Binding-site contacts:
Ligand atom O2P1 contacts residue ARG337 of chain 1.A at 3.1 Å (salt-bridge).
Ligand atom O3'1 contacts residue PRO479 of chain 1.B at 3.8 Å.
Ligand atom O1P1 contacts residue GLN581 of chain 1.B at 3.3 Å (h-bond).
Ligand atom C21 contacts residue VAL480 of chain 1.B at 3.2 Å (hydrophobic).
Ligand atom N3 contacts residue ARG337 of chain 1.A at 3.8 Å.
Ligand atom C2' contacts residue HIS579 of chain 1.B at 3.6 Å.
Ligand atom N7 contacts residue THR484 of chain 1.B at 3.7 Å.
Ligand atom O1P1 contacts residue SER582 of chain 1.B at 3.0 Å (h-bond).
Ligand atom C4' contacts residue PHE568 of chain 1.B at 3.8 Å (hydrophobic).
Ligand atom C2 contacts residue VAL457 of chain 1.A at 3.6 Å (hydrophobic).
Ligand atom N11 contacts residue VAL480 of chain 1.B at 3.5 Å (h-bond).
Ligand atom C2 contacts residue ARG337 of chain 1.A at 3.8 Å.
Ligand atom O3' contacts residue ASN580 of chain 1.B at 3.4 Å (h-bond).
Ligand atom C1' contacts residue HIS579 of chain 1.B at 3.5 Å.
Ligand atom N6 contacts residue ARG462 of chain 1.A at 2.9 Å (salt-bridge).
Ligand atom N3 contacts residue VAL457 of chain 1.A at 3.4 Å.
Ligand atom N71 contacts residue SER582 of chain 1.B at 3.6 Å.
Ligand atom O2' contacts residue HIS579 of chain 1.B at 2.8 Å (h-bond).
Ligand atom N61 contacts residue PHE508 of chain 1.B at 3.3 Å.
Ligand atom C2' contacts residue ARG337 of chain 1.A at 3.6 Å.
Ligand atom C2'1 contacts residue PRO479 of chain 1.B at 3.2 Å (hydrophobic).
Ligand atom N3 contacts residue HIS579 of chain 1.B at 3.7 Å.
Ligand atom O2P contacts residue VAL487 of chain 1.B at 3.8 Å.
Ligand atom N11 contacts residue VAL506 of chain 1.B at 3.0 Å (h-bond).
Ligand atom N31 contacts residue VAL480 of chain 1.B at 3.5 Å (h-bond).
Ligand atom O1P1 contacts residue ASN580 of chain 1.B at 3.2 Å.
Ligand atom O2'1 contacts residue PRO479 of chain 1.B at 2.5 Å (h-bond).
Ligand atom C81 contacts residue SER582 of chain 1.B at 3.3 Å.
Ligand atom O1P contacts residue PRO566 of chain 1.B at 3.4 Å.
Ligand atom O2P contacts residue ALA481 of chain 1.B at 3.1 Å (h-bond).
Ligand atom O2' contacts residue ASN580 of chain 1.B at 3.0 Å (h-bond).
Ligand atom O1P contacts residue VAL486 of chain 1.B at 3.3 Å.
Ligand atom O4' contacts residue PHE568 of chain 1.B at 3.2 Å.
Ligand atom C21 contacts residue VAL506 of chain 1.B at 3.5 Å (hydrophobic).
Ligand atom N71 contacts residue LEU539 of chain 1.B at 3.8 Å.
Ligand atom N31 contacts residue PRO479 of chain 1.B at 3.5 Å.
Ligand atom N11 contacts residue LEU539 of chain 1.B at 3.8 Å.
Ligand atom N1 contacts residue ARG337 of chain 1.A at 3.8 Å.
Ligand atom N61 contacts residue VAL506 of chain 1.B at 3.5 Å (h-bond).
Ligand atom C61 contacts residue LEU539 of chain 1.B at 3.7 Å (hydrophobic).

Sequence of chain 1.B:
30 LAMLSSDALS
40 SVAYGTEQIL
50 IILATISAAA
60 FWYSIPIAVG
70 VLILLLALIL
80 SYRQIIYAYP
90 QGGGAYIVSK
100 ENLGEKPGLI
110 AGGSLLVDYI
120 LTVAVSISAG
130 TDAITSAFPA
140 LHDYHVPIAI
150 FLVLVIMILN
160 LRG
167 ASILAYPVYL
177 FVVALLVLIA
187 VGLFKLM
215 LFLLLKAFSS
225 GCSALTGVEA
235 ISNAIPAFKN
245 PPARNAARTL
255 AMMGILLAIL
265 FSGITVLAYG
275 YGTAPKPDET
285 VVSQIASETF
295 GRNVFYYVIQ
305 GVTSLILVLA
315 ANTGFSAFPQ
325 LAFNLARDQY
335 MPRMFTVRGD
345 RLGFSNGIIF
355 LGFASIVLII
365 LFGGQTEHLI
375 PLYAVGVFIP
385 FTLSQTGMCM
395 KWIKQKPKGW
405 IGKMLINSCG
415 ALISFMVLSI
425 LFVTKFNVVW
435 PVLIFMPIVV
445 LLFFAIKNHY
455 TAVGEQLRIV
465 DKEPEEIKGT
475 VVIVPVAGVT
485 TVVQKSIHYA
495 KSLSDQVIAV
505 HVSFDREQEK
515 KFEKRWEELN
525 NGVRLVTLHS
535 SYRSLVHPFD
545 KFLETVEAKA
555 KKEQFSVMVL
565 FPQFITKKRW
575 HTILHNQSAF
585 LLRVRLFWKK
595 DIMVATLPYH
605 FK

A protein and the small-molecule ligand that binds it are described below.
Small molecule (SMILES): Nc1ncnc2c1ncn2[C@@H]1O[C@@H]2CO[P](=O)(O)O[C@H]3[C@@H](O)[C@H](n4cnc5c(N)ncnc54)O[C@@H]3CO[P](=O)(O)O[C@H]2[C@H]1O

Sequence of chain 1.A:
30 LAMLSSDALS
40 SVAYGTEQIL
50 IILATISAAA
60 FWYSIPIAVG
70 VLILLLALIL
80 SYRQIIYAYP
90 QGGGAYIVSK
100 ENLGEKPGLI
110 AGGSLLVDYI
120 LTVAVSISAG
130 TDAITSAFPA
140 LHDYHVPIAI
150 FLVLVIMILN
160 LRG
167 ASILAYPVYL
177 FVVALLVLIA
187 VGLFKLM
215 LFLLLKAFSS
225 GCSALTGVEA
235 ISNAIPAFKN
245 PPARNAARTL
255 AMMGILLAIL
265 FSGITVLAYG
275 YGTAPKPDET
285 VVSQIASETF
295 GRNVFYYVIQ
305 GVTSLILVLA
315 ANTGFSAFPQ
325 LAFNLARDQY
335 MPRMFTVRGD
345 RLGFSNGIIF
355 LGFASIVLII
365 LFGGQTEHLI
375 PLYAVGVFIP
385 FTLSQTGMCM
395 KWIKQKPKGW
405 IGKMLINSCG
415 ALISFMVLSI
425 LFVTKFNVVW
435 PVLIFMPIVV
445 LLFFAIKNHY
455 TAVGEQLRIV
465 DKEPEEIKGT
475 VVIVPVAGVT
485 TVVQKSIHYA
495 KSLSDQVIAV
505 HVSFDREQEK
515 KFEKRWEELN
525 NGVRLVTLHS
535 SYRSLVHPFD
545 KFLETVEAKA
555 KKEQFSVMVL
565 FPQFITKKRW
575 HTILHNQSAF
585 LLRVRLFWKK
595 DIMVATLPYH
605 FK